Binding-site contacts:
Ligand atom C5 contacts residue LEU43 of chain 1.A at 4.1 Å (hydrophobic).
Ligand atom O2' contacts residue GLY126 of chain 1.A at 4.2 Å.
Ligand atom C2 contacts residue TYR122 of chain 1.A at 3.7 Å (hydrophobic).
Ligand atom C4' contacts residue GLY44 of chain 1.A at 3.8 Å.
Ligand atom C3' contacts residue ASN127 of chain 1.A at 4.1 Å.
Ligand atom N3 contacts residue ALA123 of chain 1.A at 4.1 Å.
Ligand atom N7 contacts residue VAL51 of chain 1.A at 3.9 Å.
Ligand atom O2' contacts residue ASN127 of chain 1.A at 3.5 Å (h-bond).
Ligand atom C8 contacts residue VAL51 of chain 1.A at 4.1 Å (hydrophobic).
Ligand atom O3A contacts residue GLY44 of chain 1.A at 3.8 Å.
Ligand atom C2 contacts residue LEU43 of chain 1.A at 3.6 Å (hydrophobic).
Ligand atom C5' contacts residue GLY44 of chain 1.A at 4.2 Å.
Ligand atom C4 contacts residue LEU43 of chain 1.A at 3.8 Å (hydrophobic).
Ligand atom C1' contacts residue LEU43 of chain 1.A at 3.5 Å (hydrophobic).
Ligand atom N1 contacts residue TYR122 of chain 1.A at 3.6 Å.
Ligand atom C5 contacts residue LEU189 of chain 1.A at 3.7 Å (hydrophobic).
Ligand atom N6 contacts residue VAL120 of chain 1.A at 4.0 Å.
Ligand atom C6 contacts residue LEU43 of chain 1.A at 4.1 Å (hydrophobic).
Ligand atom N6 contacts residue LEU189 of chain 1.A at 3.5 Å.
Ligand atom C4' contacts residue LEU43 of chain 1.A at 3.4 Å (hydrophobic).
Ligand atom C6 contacts residue ALA71 of chain 1.A at 4.0 Å (hydrophobic).
Ligand atom N6 contacts residue ALA71 of chain 1.A at 3.5 Å.
Ligand atom C2 contacts residue ALA123 of chain 1.A at 3.1 Å (hydrophobic).
Ligand atom N1 contacts residue ALA123 of chain 1.A at 2.9 Å (h-bond).
Ligand atom N6 contacts residue ALA123 of chain 1.A at 4.0 Å.
Ligand atom C3' contacts residue LEU43 of chain 1.A at 4.2 Å (hydrophobic).
Ligand atom N6 contacts residue GLU121 of chain 1.A at 3.1 Å (salt-bridge).
Ligand atom N6 contacts residue TYR122 of chain 1.A at 4.1 Å.
Ligand atom O4' contacts residue GLY44 of chain 1.A at 3.7 Å.
Ligand atom O3' contacts residue ASN127 of chain 1.A at 3.4 Å (h-bond).
Ligand atom C2' contacts residue ASN127 of chain 1.A at 4.2 Å.
Ligand atom N1 contacts residue LEU43 of chain 1.A at 3.9 Å.
Ligand atom C4 contacts residue LEU189 of chain 1.A at 4.2 Å (hydrophobic).
Ligand atom C6 contacts residue LEU189 of chain 1.A at 3.6 Å (hydrophobic).
Ligand atom O3A contacts residue GLU45 of chain 1.A at 3.6 Å.
Ligand atom N7 contacts residue LEU189 of chain 1.A at 3.8 Å.
Ligand atom C6 contacts residue ALA123 of chain 1.A at 3.9 Å (hydrophobic).
Ligand atom N3 contacts residue LEU43 of chain 1.A at 3.5 Å.
Ligand atom N9 contacts residue LEU43 of chain 1.A at 4.1 Å.
Ligand atom O4' contacts residue LEU43 of chain 1.A at 2.8 Å (h-bond).

Sequence of chain 1.A:
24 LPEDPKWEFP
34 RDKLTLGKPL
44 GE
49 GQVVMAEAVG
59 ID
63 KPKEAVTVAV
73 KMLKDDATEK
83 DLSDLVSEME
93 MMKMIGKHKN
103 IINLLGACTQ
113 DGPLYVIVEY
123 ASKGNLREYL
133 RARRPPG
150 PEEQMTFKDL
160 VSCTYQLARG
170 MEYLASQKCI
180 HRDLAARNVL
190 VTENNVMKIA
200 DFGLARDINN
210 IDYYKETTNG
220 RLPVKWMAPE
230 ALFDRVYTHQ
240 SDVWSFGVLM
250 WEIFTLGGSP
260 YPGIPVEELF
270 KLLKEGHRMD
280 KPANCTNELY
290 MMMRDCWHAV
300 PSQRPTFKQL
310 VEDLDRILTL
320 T

A small-molecule ligand and the protein it binds are described below.
Small molecule (SMILES): Nc1ncnc2c1ncn2[C@@H]1O[C@H](CO[P](=O)(O)O[P](=O)(O)CP(=O)(O)O)[C@@H](O)[C@H]1O